Binding-site contacts:
Ligand atom C8 contacts residue VAL153 of chain 59.D at 3.2 Å (hydrophobic).
Ligand atom C8 contacts residue ASN154 of chain 59.D at 3.1 Å.
Ligand atom N2 contacts residue ASN154 of chain 59.D at 2.8 Å (h-bond).
Ligand atom O5 contacts residue HIS158 of chain 59.D at 3.5 Å.
Ligand atom O7 contacts residue SER149 of chain 59.D at 3.4 Å (h-bond).
Ligand atom C3 contacts residue HIS158 of chain 59.D at 4.4 Å.
Ligand atom O3 contacts residue HIS148 of chain 59.D at 3.7 Å.
Ligand atom C1 contacts residue HIS158 of chain 59.D at 3.9 Å.
Ligand atom C7 contacts residue VAL153 of chain 59.D at 3.6 Å (hydrophobic).
Ligand atom C4 contacts residue HIS158 of chain 59.D at 4.1 Å.
Ligand atom O7 contacts residue ASN154 of chain 59.D at 4.2 Å.
Ligand atom C5 contacts residue HIS158 of chain 59.D at 4.2 Å.
Ligand atom O5 contacts residue ASN154 of chain 59.D at 2.4 Å (h-bond).
Ligand atom C5 contacts residue ASN154 of chain 59.D at 3.7 Å.
Ligand atom C2 contacts residue ASN154 of chain 59.D at 2.5 Å.
Ligand atom C3 contacts residue ASN154 of chain 59.D at 3.8 Å.
Ligand atom C4 contacts residue ASN154 of chain 59.D at 4.3 Å.
Ligand atom C1 contacts residue ASN154 of chain 59.D at 1.4 Å.
Ligand atom C7 contacts residue ASN154 of chain 59.D at 3.2 Å.
Ligand atom C7 contacts residue SER149 of chain 59.D at 4.4 Å.
Ligand atom O7 contacts residue GLY150 of chain 59.D at 3.4 Å.
Ligand atom C2 contacts residue HIS158 of chain 59.D at 3.7 Å.
Ligand atom O7 contacts residue VAL153 of chain 59.D at 3.3 Å.
Ligand atom O6 contacts residue ASN154 of chain 59.D at 4.2 Å.
Ligand atom O6 contacts residue GLY157 of chain 59.D at 3.1 Å.
Ligand atom C6 contacts residue GLY157 of chain 59.D at 3.9 Å.
Ligand atom C6 contacts residue HIS158 of chain 59.D at 4.3 Å.
Ligand atom O6 contacts residue HIS158 of chain 59.D at 4.2 Å.

Sequence of chain 59.D:
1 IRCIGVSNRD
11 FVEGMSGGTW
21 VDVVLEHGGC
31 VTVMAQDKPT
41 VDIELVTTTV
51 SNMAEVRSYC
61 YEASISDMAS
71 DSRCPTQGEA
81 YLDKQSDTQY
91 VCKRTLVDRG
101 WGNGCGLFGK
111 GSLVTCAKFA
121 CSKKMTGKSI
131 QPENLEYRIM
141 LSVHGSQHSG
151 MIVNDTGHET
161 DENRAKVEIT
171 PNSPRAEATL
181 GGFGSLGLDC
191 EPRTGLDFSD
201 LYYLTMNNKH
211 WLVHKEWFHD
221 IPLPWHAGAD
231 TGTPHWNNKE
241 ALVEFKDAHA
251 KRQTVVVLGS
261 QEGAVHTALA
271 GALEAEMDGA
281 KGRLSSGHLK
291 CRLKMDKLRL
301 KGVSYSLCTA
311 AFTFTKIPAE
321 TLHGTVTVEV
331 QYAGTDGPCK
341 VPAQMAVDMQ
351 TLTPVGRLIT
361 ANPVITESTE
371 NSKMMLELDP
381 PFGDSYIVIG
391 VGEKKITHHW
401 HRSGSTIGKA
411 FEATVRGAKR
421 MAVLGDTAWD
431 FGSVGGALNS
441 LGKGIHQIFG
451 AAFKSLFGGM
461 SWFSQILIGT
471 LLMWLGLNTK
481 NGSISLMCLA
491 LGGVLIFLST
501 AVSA

The small molecule below binds the protein below.
Small molecule (SMILES): CC(=O)N[C@@H]1[C@@H](O)[C@H](O)[C@@H](CO)O[C@H]1O